Binding-site contacts:
Ligand atom C3 contacts residue ASN294 of chain 1.C at 3.8 Å.
Ligand atom C5 contacts residue ASN294 of chain 1.C at 3.7 Å.
Ligand atom C1 contacts residue ASN294 of chain 1.C at 1.4 Å.
Ligand atom C8 contacts residue ASN294 of chain 1.C at 3.8 Å.
Ligand atom O6 contacts residue GLY310 of chain 1.C at 2.7 Å (h-bond).
Ligand atom C5 contacts residue GLY310 of chain 1.C at 4.2 Å.
Ligand atom C7 contacts residue ASN294 of chain 1.C at 3.5 Å.
Ligand atom C2 contacts residue ASN294 of chain 1.C at 2.4 Å.
Ligand atom C1 contacts residue GLY310 of chain 1.C at 4.1 Å.
Ligand atom C6 contacts residue GLY310 of chain 1.C at 3.7 Å.
Ligand atom O5 contacts residue ASN294 of chain 1.C at 2.4 Å (h-bond).
Ligand atom O5 contacts residue SER41 of chain 1.C at 3.7 Å.
Ligand atom C4 contacts residue ASN294 of chain 1.C at 4.2 Å.
Ligand atom C6 contacts residue SER41 of chain 1.C at 4.3 Å.
Ligand atom C5 contacts residue SER41 of chain 1.C at 3.9 Å.
Ligand atom C1 contacts residue SER41 of chain 1.C at 3.9 Å.
Ligand atom O6 contacts residue SER41 of chain 1.C at 3.4 Å (h-bond).
Ligand atom O7 contacts residue ASN294 of chain 1.C at 3.5 Å (h-bond).
Ligand atom N2 contacts residue ASN294 of chain 1.C at 2.9 Å (h-bond).
Ligand atom O5 contacts residue GLY310 of chain 1.C at 3.3 Å.

Sequence of chain 1.C:
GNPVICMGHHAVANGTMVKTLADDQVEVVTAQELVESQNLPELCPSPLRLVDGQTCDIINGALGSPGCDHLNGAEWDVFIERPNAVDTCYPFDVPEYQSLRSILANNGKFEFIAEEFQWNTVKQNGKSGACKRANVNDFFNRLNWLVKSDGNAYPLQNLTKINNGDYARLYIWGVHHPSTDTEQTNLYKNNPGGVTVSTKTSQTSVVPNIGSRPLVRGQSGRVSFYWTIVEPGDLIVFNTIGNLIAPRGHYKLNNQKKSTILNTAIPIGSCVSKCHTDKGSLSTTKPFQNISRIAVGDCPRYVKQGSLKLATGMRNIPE

The protein below binds the small molecule below.
Small molecule (SMILES): CC(=O)N[C@@H]1[C@@H](O)[C@H](O)[C@@H](CO)O[C@H]1O